Sequence of chain 1.A:
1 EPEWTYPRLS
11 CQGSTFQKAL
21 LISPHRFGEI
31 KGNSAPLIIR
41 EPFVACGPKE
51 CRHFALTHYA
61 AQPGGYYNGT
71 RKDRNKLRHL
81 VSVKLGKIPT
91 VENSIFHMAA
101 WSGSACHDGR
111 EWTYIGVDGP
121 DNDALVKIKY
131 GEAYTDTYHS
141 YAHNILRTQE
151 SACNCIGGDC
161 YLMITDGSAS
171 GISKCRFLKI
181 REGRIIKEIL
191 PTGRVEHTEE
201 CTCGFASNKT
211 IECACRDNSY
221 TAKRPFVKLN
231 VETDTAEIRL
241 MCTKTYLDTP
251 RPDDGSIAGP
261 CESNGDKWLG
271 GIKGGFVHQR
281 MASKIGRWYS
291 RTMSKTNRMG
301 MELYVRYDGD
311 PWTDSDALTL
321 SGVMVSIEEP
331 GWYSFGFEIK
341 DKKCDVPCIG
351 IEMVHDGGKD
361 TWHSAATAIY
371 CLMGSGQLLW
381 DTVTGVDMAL

Binding-site contacts:
Ligand atom C7 contacts residue PRO7 of chain 1.A at 3.6 Å (hydrophobic).
Ligand atom C5 contacts residue ASN208 of chain 1.A at 3.7 Å.
Ligand atom N2 contacts residue ASN208 of chain 1.A at 2.8 Å (h-bond).
Ligand atom O6 contacts residue TYR6 of chain 1.A at 4.1 Å.
Ligand atom O5 contacts residue ASN208 of chain 1.A at 2.3 Å (h-bond).
Ligand atom N2 contacts residue ARG8 of chain 1.A at 4.2 Å.
Ligand atom O5 contacts residue TYR6 of chain 1.A at 3.9 Å.
Ligand atom C1 contacts residue ASN208 of chain 1.A at 1.4 Å.
Ligand atom C2 contacts residue ASN208 of chain 1.A at 2.4 Å.
Ligand atom C7 contacts residue ASN208 of chain 1.A at 3.5 Å.
Ligand atom C1 contacts residue PRO7 of chain 1.A at 3.8 Å (hydrophobic).
Ligand atom C8 contacts residue PRO7 of chain 1.A at 3.8 Å (hydrophobic).
Ligand atom C8 contacts residue ARG280 of chain 1.A at 4.2 Å.
Ligand atom C2 contacts residue PRO7 of chain 1.A at 3.5 Å (hydrophobic).
Ligand atom C8 contacts residue ARG8 of chain 1.A at 4.0 Å.
Ligand atom C4 contacts residue ASN208 of chain 1.A at 4.2 Å.
Ligand atom O7 contacts residue ASN208 of chain 1.A at 3.9 Å.
Ligand atom N2 contacts residue PRO7 of chain 1.A at 2.7 Å (h-bond).
Ligand atom C5 contacts residue TYR6 of chain 1.A at 4.1 Å (hydrophobic).
Ligand atom O3 contacts residue PRO7 of chain 1.A at 4.1 Å.
Ligand atom C3 contacts residue ASN208 of chain 1.A at 3.7 Å.
Ligand atom C3 contacts residue PRO7 of chain 1.A at 3.6 Å (hydrophobic).
Ligand atom O3 contacts residue ARG8 of chain 1.A at 4.4 Å.
Ligand atom C1 contacts residue TYR6 of chain 1.A at 4.1 Å (hydrophobic).
Ligand atom C8 contacts residue LEU9 of chain 1.A at 4.4 Å (hydrophobic).

A protein and the small-molecule ligand that binds it are described below.
Small molecule (SMILES): CC(=O)N[C@@H]1[C@@H](O)[C@H](O)[C@@H](CO)O[C@H]1O